Binding-site contacts:
Ligand atom C13 contacts residue TYR128 of chain 4.A at 3.0 Å (hydrophobic).
Ligand atom C1 contacts residue ASN198 of chain 4.A at 4.0 Å.
Ligand atom C21 contacts residue MET224 of chain 4.A at 4.0 Å (hydrophobic).
Ligand atom C10 contacts residue MET221 of chain 4.A at 4.0 Å (hydrophobic).
Ligand atom N12 contacts residue TYR128 of chain 4.A at 2.5 Å (h-bond).
Ligand atom C8 contacts residue TYR197 of chain 4.A at 3.4 Å (hydrophobic).
Ligand atom C20 contacts residue VAL191 of chain 4.A at 3.5 Å (hydrophobic).
Ligand atom C10 contacts residue LEU106 of chain 4.A at 4.0 Å (hydrophobic).
Ligand atom C18 contacts residue TYR152 of chain 4.A at 3.8 Å (hydrophobic).
Ligand atom C10 contacts residue ILE104 of chain 4.A at 3.9 Å (hydrophobic).
Ligand atom C16 contacts residue ILE104 of chain 4.A at 3.7 Å (hydrophobic).
Ligand atom C15 contacts residue TYR128 of chain 4.A at 3.0 Å (hydrophobic).
Ligand atom N9 contacts residue TYR128 of chain 4.A at 4.1 Å.
Ligand atom C7 contacts residue LEU106 of chain 4.A at 4.1 Å (hydrophobic).
Ligand atom N4 contacts residue ASN219 of chain 4.A at 4.0 Å.
Ligand atom C17 contacts residue ILE104 of chain 4.A at 3.8 Å (hydrophobic).
Ligand atom C21 contacts residue ILE104 of chain 4.A at 3.5 Å (hydrophobic).
Ligand atom C13 contacts residue TYR197 of chain 4.A at 4.0 Å (hydrophobic).
Ligand atom C14 contacts residue SER126 of chain 4.A at 3.6 Å.
Ligand atom C20 contacts residue VAL188 of chain 4.A at 3.7 Å (hydrophobic).
Ligand atom C19 contacts residue VAL188 of chain 4.A at 3.5 Å (hydrophobic).
Ligand atom C18 contacts residue VAL188 of chain 4.A at 3.9 Å (hydrophobic).
Ligand atom C19 contacts residue VAL191 of chain 4.A at 4.0 Å (hydrophobic).
Ligand atom C16 contacts residue TYR128 of chain 4.A at 2.9 Å (hydrophobic).
Ligand atom C1 contacts residue DMS1 of chain 4.F at 4.1 Å.
Ligand atom C11 contacts residue ILE104 of chain 4.A at 3.5 Å (hydrophobic).
Ligand atom C11 contacts residue TYR128 of chain 4.A at 3.4 Å (hydrophobic).
Ligand atom C8 contacts residue PHE124 of chain 4.A at 3.6 Å (hydrophobic).
Ligand atom C17 contacts residue TYR128 of chain 4.A at 3.8 Å (hydrophobic).
Ligand atom C19 contacts residue TYR152 of chain 4.A at 3.9 Å (hydrophobic).
Ligand atom C10 contacts residue TYR128 of chain 4.A at 3.6 Å (hydrophobic).
Ligand atom N5 contacts residue DMS1 of chain 4.F at 3.9 Å.
Ligand atom C7 contacts residue PHE124 of chain 4.A at 3.8 Å (hydrophobic).
Ligand atom C13 contacts residue SER126 of chain 4.A at 3.7 Å.
Ligand atom C11 contacts residue MET221 of chain 4.A at 4.0 Å (hydrophobic).
Ligand atom C7 contacts residue TYR197 of chain 4.A at 3.5 Å (hydrophobic).
Ligand atom C14 contacts residue TYR197 of chain 4.A at 4.1 Å (hydrophobic).
Ligand atom N4 contacts residue DMS1 of chain 4.F at 3.6 Å (h-bond).
Ligand atom N5 contacts residue ASN219 of chain 4.A at 4.1 Å.
Ligand atom C14 contacts residue TYR128 of chain 4.A at 3.3 Å (hydrophobic).

This protein binds this small molecule.
Small molecule (SMILES): COc1ccc(N2CCN(c3cccc(C)c3)CC2)nn1

Sequence of chain 4.A:
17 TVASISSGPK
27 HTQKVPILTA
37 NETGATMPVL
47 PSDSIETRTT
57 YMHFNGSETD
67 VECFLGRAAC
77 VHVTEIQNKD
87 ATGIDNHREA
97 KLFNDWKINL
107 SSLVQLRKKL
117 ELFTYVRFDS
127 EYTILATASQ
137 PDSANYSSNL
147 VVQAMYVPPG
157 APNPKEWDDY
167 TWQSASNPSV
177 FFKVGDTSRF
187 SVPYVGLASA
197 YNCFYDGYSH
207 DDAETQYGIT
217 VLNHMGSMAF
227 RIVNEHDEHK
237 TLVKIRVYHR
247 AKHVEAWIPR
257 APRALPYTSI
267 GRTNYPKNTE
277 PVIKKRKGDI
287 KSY